This protein binds this small molecule.
Small molecule (SMILES): CC(=O)N[C@@H]1[C@@H](O)[C@H](O)[C@@H](CO)O[C@H]1O

Sequence of chain 1.A:
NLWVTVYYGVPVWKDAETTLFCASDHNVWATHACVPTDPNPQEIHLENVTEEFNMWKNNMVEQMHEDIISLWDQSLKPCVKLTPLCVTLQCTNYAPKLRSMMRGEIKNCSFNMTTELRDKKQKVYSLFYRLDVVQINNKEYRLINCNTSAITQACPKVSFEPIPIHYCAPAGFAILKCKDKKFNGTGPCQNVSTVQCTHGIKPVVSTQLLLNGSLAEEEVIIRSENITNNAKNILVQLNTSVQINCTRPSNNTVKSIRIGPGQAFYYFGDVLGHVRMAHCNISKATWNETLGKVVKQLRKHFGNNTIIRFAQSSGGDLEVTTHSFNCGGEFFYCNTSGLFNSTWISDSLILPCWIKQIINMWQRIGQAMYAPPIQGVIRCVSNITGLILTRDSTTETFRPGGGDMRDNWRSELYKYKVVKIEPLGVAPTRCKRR

Binding-site contacts:
Ligand atom C6 contacts residue LEU292 of chain 1.A at 3.6 Å (hydrophobic).
Ligand atom C5 contacts residue ASN271 of chain 1.A at 3.7 Å.
Ligand atom C3 contacts residue ASN271 of chain 1.A at 3.8 Å.
Ligand atom C7 contacts residue ASN271 of chain 1.A at 3.2 Å.
Ligand atom O5 contacts residue LEU292 of chain 1.A at 3.3 Å.
Ligand atom C5 contacts residue LEU292 of chain 1.A at 4.0 Å (hydrophobic).
Ligand atom C8 contacts residue ASN271 of chain 1.A at 4.2 Å.
Ligand atom C1 contacts residue ASN271 of chain 1.A at 1.4 Å.
Ligand atom O7 contacts residue ASN271 of chain 1.A at 3.1 Å (h-bond).
Ligand atom C8 contacts residue VAL410 of chain 1.A at 3.6 Å (hydrophobic).
Ligand atom O5 contacts residue ASN271 of chain 1.A at 2.4 Å (h-bond).
Ligand atom C2 contacts residue ASN271 of chain 1.A at 2.5 Å.
Ligand atom C1 contacts residue LEU292 of chain 1.A at 4.3 Å (hydrophobic).
Ligand atom C4 contacts residue ASN271 of chain 1.A at 4.2 Å.
Ligand atom N2 contacts residue ASN271 of chain 1.A at 2.9 Å (h-bond).
Ligand atom C7 contacts residue VAL410 of chain 1.A at 4.4 Å (hydrophobic).